Sequence of chain 2.A:
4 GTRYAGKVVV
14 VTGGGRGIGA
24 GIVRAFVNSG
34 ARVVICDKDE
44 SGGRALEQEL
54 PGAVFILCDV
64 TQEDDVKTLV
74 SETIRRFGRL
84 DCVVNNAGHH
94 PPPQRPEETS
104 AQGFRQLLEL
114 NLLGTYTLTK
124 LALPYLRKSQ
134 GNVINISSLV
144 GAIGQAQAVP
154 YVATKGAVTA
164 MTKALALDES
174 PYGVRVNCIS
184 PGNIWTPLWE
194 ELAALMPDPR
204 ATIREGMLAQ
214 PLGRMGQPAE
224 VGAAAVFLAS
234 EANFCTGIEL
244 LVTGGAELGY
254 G

Sequence of chain 3.A:
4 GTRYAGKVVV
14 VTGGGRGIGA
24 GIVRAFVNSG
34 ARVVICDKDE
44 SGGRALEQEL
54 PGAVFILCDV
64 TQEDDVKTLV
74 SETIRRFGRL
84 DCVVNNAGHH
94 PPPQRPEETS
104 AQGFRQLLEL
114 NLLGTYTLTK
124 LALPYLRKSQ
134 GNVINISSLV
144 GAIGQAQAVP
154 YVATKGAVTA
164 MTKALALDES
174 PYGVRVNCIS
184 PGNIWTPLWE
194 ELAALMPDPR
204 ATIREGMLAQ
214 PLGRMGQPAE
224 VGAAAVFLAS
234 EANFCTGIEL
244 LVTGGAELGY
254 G

Binding-site contacts:
Ligand atom O2 contacts residue ALA151 of chain 3.A at 3.8 Å.
Ligand atom C8 contacts residue LEU195 of chain 3.A at 3.8 Å (hydrophobic).
Ligand atom C14 contacts residue ALA149 of chain 3.A at 3.3 Å (hydrophobic).
Ligand atom C2 contacts residue GLN148 of chain 3.A at 3.9 Å.
Ligand atom C15 contacts residue GLN148 of chain 3.A at 3.7 Å.
Ligand atom C8 contacts residue TRP192 of chain 3.A at 3.5 Å (hydrophobic).
Ligand atom C11 contacts residue GLN148 of chain 3.A at 3.5 Å.
Ligand atom C1 contacts residue SER141 of chain 3.A at 3.4 Å.
Ligand atom C contacts residue TYR154 of chain 3.A at 3.5 Å (hydrophobic).
Ligand atom O contacts residue SER141 of chain 3.A at 2.5 Å (h-bond).
Ligand atom C5 contacts residue HIS93 of chain 3.A at 3.9 Å.
Ligand atom C7 contacts residue LEU195 of chain 3.A at 3.7 Å (hydrophobic).
Ligand atom C3 contacts residue GLN148 of chain 3.A at 3.8 Å.
Ligand atom C7 contacts residue TRP192 of chain 3.A at 3.4 Å (hydrophobic).
Ligand atom C1 contacts residue VAL143 of chain 3.A at 3.9 Å (hydrophobic).
Ligand atom F contacts residue HIS93 of chain 3.A at 2.9 Å.
Ligand atom C16 contacts residue GLN148 of chain 3.A at 3.5 Å.
Ligand atom O2 contacts residue GLN150 of chain 3.A at 3.2 Å (h-bond).
Ligand atom C2 contacts residue TYR253 of chain 2.A at 3.7 Å (hydrophobic).
Ligand atom O contacts residue TYR154 of chain 3.A at 2.5 Å (h-bond).
Ligand atom C17 contacts residue HIS93 of chain 3.A at 3.6 Å.
Ligand atom C13 contacts residue GLN148 of chain 3.A at 3.9 Å.
Ligand atom C6 contacts residue LEU195 of chain 3.A at 3.6 Å (hydrophobic).
Ligand atom O3 contacts residue TYR154 of chain 3.A at 3.1 Å (h-bond).
Ligand atom C14 contacts residue GLN148 of chain 3.A at 3.8 Å.
Ligand atom O2 contacts residue ALA149 of chain 3.A at 2.9 Å (h-bond).
Ligand atom C1 contacts residue NAD1 of chain 3.B at 3.6 Å.
Ligand atom N contacts residue GLN148 of chain 3.A at 3.6 Å.
Ligand atom C3 contacts residue ASN186 of chain 3.A at 3.5 Å.
Ligand atom C17 contacts residue NAD1 of chain 3.B at 3.5 Å.
Ligand atom C contacts residue SER141 of chain 3.A at 3.3 Å.
Ligand atom C contacts residue NAD1 of chain 3.B at 3.2 Å.
Ligand atom O contacts residue NAD1 of chain 3.B at 2.8 Å.
Ligand atom C17 contacts residue TYR154 of chain 3.A at 3.7 Å (hydrophobic).
Ligand atom O3 contacts residue NAD1 of chain 3.B at 3.5 Å.
Ligand atom C12 contacts residue GLN148 of chain 3.A at 3.7 Å.
Ligand atom O1 contacts residue LEU195 of chain 3.A at 3.6 Å.
Ligand atom C2 contacts residue ASN186 of chain 3.A at 3.6 Å.
Ligand atom C15 contacts residue ALA149 of chain 3.A at 3.4 Å (hydrophobic).
Ligand atom O3 contacts residue HIS93 of chain 3.A at 3.4 Å.

A protein and the small-molecule ligand that binds it are described below.
Small molecule (SMILES): O=C(c1cccc(-c2cccc(O)c2F)n1)c1cccc(O)c1O